Binding-site contacts:
Ligand atom N1 contacts residue TRP45 of chain 1.A at 3.5 Å (h-bond).
Ligand atom OP1 contacts residue GLY77 of chain 1.A at 2.9 Å (h-bond).
Ligand atom P contacts residue GLY75 of chain 1.A at 3.7 Å.
Ligand atom OP1 contacts residue TYR38 of chain 1.A at 2.9 Å (h-bond).
Ligand atom P contacts residue ARG46 of chain 1.A at 3.5 Å.
Ligand atom N3 contacts residue GLY49 of chain 1.A at 3.4 Å.
Ligand atom OP2 contacts residue NA1 of chain 1.I at 3.7 Å.
Ligand atom O3' contacts residue GLY75 of chain 1.A at 3.2 Å.
Ligand atom OP1 contacts residue ILE76 of chain 1.A at 3.6 Å (h-bond).
Ligand atom C1' contacts residue ARG46 of chain 1.A at 3.7 Å.
Ligand atom OP1 contacts residue MET80 of chain 1.A at 3.0 Å (h-bond).
Ligand atom OP1 contacts residue PRO74 of chain 1.A at 3.5 Å.
Ligand atom O5' contacts residue TYR50 of chain 1.A at 3.4 Å.
Ligand atom O5' contacts residue ARG46 of chain 1.A at 3.5 Å (salt-bridge).
Ligand atom OP2 contacts residue ARG46 of chain 1.A at 2.5 Å (salt-bridge).
Ligand atom C4' contacts residue GLY75 of chain 1.A at 3.2 Å.
Ligand atom C5' contacts residue GLY77 of chain 1.A at 3.7 Å.
Ligand atom OP1 contacts residue LYS83 of chain 1.A at 3.6 Å.
Ligand atom C2 contacts residue TRP45 of chain 1.A at 3.2 Å (hydrophobic).
Ligand atom C8 contacts residue ARG46 of chain 1.A at 3.6 Å.
Ligand atom O4' contacts residue ARG46 of chain 1.A at 3.4 Å.
Ligand atom O6 contacts residue TRP45 of chain 1.A at 3.8 Å.
Ligand atom C5' contacts residue GLY75 of chain 1.A at 3.3 Å.
Ligand atom O3' contacts residue ILE76 of chain 1.A at 3.4 Å (h-bond).
Ligand atom O4' contacts residue TYR50 of chain 1.A at 3.7 Å.
Ligand atom N9 contacts residue ARG46 of chain 1.A at 3.7 Å.
Ligand atom OP1 contacts residue TYR50 of chain 1.A at 2.8 Å (h-bond).
Ligand atom P contacts residue LYS83 of chain 1.A at 3.5 Å.
Ligand atom N2 contacts residue TRP45 of chain 1.A at 3.6 Å.
Ligand atom C4 contacts residue TRP45 of chain 1.A at 3.5 Å (hydrophobic).
Ligand atom OP1 contacts residue ARG79 of chain 1.A at 3.7 Å.
Ligand atom C4 contacts residue ARG46 of chain 1.A at 3.8 Å.
Ligand atom OP1 contacts residue GLY75 of chain 1.A at 2.7 Å (h-bond).
Ligand atom O3' contacts residue MET80 of chain 1.A at 3.5 Å.
Ligand atom OP3 contacts residue LYS83 of chain 1.A at 2.5 Å (salt-bridge).
Ligand atom OP1 contacts residue NA1 of chain 1.I at 2.9 Å (h-bond).
Ligand atom OP1 contacts residue ILE73 of chain 1.A at 3.8 Å.
Ligand atom P contacts residue NA1 of chain 1.I at 3.8 Å.
Ligand atom P contacts residue TYR50 of chain 1.A at 3.7 Å.
Ligand atom N3 contacts residue TRP45 of chain 1.A at 3.2 Å (h-bond).

Sequence of chain 1.A:
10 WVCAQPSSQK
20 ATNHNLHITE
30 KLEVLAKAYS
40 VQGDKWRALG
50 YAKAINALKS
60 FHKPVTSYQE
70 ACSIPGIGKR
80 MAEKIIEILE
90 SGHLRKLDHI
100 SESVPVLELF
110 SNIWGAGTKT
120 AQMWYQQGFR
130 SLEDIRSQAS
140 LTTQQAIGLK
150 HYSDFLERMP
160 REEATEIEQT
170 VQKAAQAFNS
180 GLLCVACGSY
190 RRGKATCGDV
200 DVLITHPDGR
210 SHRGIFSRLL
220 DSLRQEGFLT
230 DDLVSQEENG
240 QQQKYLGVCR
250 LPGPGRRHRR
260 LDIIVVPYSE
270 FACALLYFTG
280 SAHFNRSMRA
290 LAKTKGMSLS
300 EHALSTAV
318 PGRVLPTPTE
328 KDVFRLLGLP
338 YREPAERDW

The small molecule below binds the protein below.
Small molecule (SMILES): Nc1ccn([C@H]2C[C@H](O[P](=O)(O)OC[C@H]3O[C@@H](n4cnc5c(=O)nc(N)[nH]c54)C[C@@H]3O)[C@@H](CO[P](=O)(O)O[C@H]3C[C@H](n4ccc(N)nc4=O)O[C@@H]3CO[P](=O)(O)O[C@H]3C[C@H](n4cnc5c(=O)nc(N)[nH]c54)O[C@@H]3COP(=O)(O)O)O2)c(=O)n1